The small molecule below binds the protein below.
Small molecule (SMILES): CC(=O)N[C@@H]1[C@@H](O)[C@H](O)[C@@H](CO)O[C@H]1O

Binding-site contacts:
Ligand atom C4 contacts residue GLU35 of chain 1.B at 4.0 Å.
Ligand atom C6 contacts residue GLU35 of chain 1.B at 3.2 Å.
Ligand atom C3 contacts residue ASN36 of chain 1.B at 3.9 Å.
Ligand atom O7 contacts residue TYR23 of chain 1.B at 3.8 Å.
Ligand atom O7 contacts residue PRO8 of chain 1.B at 4.0 Å.
Ligand atom C4 contacts residue ASN36 of chain 1.B at 4.3 Å.
Ligand atom C2 contacts residue ASN36 of chain 1.B at 2.6 Å.
Ligand atom C1 contacts residue GLU35 of chain 1.B at 4.4 Å.
Ligand atom C7 contacts residue TYR23 of chain 1.B at 4.1 Å (hydrophobic).
Ligand atom O7 contacts residue SER6 of chain 1.B at 4.2 Å.
Ligand atom N2 contacts residue TYR23 of chain 1.B at 4.0 Å.
Ligand atom N2 contacts residue ASN36 of chain 1.B at 3.0 Å (h-bond).
Ligand atom C5 contacts residue GLU35 of chain 1.B at 3.7 Å.
Ligand atom O6 contacts residue GLU35 of chain 1.B at 2.8 Å (salt-bridge).
Ligand atom C8 contacts residue SER6 of chain 1.B at 3.6 Å.
Ligand atom O5 contacts residue GLU35 of chain 1.B at 3.2 Å (salt-bridge).
Ligand atom C7 contacts residue PRO8 of chain 1.B at 3.8 Å (hydrophobic).
Ligand atom C2 contacts residue TYR23 of chain 1.B at 3.5 Å (hydrophobic).
Ligand atom C1 contacts residue ASN36 of chain 1.B at 1.4 Å.
Ligand atom C5 contacts residue ASN36 of chain 1.B at 3.6 Å.
Ligand atom C7 contacts residue SER6 of chain 1.B at 4.3 Å.
Ligand atom C7 contacts residue ASN36 of chain 1.B at 4.3 Å.
Ligand atom C8 contacts residue PRO8 of chain 1.B at 3.6 Å (hydrophobic).
Ligand atom N2 contacts residue PRO8 of chain 1.B at 4.2 Å.
Ligand atom O6 contacts residue ASN36 of chain 1.B at 4.5 Å.
Ligand atom O5 contacts residue ASN36 of chain 1.B at 2.4 Å (h-bond).
Ligand atom C1 contacts residue TYR23 of chain 1.B at 4.2 Å (hydrophobic).

Sequence of chain 1.B:
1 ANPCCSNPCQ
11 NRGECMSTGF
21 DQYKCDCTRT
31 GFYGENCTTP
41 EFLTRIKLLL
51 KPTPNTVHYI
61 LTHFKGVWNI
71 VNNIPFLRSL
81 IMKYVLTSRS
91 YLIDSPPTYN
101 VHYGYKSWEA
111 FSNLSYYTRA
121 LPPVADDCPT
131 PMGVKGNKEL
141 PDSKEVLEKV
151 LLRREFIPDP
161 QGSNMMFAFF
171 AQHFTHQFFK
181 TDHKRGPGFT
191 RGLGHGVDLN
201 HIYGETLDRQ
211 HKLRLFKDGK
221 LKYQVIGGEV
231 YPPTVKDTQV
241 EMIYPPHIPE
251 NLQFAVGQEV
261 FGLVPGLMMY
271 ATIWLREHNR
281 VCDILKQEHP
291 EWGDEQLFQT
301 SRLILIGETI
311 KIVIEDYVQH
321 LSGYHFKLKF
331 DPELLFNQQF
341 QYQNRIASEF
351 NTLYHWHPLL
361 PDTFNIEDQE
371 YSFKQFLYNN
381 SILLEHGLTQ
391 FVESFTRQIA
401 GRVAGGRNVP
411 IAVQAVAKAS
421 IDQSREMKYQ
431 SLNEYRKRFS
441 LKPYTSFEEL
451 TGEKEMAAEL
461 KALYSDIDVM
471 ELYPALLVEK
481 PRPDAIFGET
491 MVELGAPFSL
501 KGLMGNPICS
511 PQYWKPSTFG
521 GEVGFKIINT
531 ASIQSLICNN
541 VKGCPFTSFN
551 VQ